Sequence of chain 1.HA:
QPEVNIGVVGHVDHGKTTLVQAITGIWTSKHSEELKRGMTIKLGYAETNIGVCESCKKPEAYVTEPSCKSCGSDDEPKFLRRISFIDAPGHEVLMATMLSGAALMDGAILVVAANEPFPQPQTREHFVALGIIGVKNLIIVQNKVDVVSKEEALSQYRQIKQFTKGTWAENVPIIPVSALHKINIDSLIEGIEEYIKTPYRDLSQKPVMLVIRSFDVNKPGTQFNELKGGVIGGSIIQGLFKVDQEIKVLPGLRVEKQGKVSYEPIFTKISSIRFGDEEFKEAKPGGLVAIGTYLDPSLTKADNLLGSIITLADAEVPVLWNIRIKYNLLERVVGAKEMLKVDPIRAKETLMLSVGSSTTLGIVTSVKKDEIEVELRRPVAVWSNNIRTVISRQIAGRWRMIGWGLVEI

Binding-site contacts:
Ligand atom N3B contacts residue ASP19 of chain 1.HA at 3.3 Å (salt-bridge).
Ligand atom N2 contacts residue ASP152 of chain 1.HA at 3.1 Å (salt-bridge).
Ligand atom C2 contacts residue ASP152 of chain 1.HA at 3.5 Å.
Ligand atom C6 contacts residue ASP152 of chain 1.HA at 3.6 Å.
Ligand atom O3G contacts residue LYS22 of chain 1.HA at 3.4 Å (salt-bridge).
Ligand atom O2B contacts residue GLY21 of chain 1.HA at 3.2 Å (h-bond).
Ligand atom O2G contacts residue MET45 of chain 1.HA at 3.1 Å.
Ligand atom O2B contacts residue ASP19 of chain 1.HA at 3.2 Å (salt-bridge).
Ligand atom O3A contacts residue ASP19 of chain 1.HA at 3.5 Å (salt-bridge).
Ligand atom N1 contacts residue ASP152 of chain 1.HA at 2.8 Å (salt-bridge).
Ligand atom N3B contacts residue MG1 of chain 1.LA at 3.1 Å.
Ligand atom O1B contacts residue THR23 of chain 1.HA at 2.9 Å (h-bond).
Ligand atom O2B contacts residue LYS22 of chain 1.HA at 3.1 Å (salt-bridge).
Ligand atom C6 contacts residue LEU186 of chain 1.HA at 3.5 Å (hydrophobic).
Ligand atom C6 contacts residue LYS150 of chain 1.HA at 3.4 Å.
Ligand atom O1A contacts residue TRP33 of chain 1.HA at 3.5 Å.
Ligand atom N2 contacts residue LEU186 of chain 1.HA at 3.6 Å.
Ligand atom O6 contacts residue ASP152 of chain 1.HA at 3.4 Å (salt-bridge).
Ligand atom O5' contacts residue THR24 of chain 1.HA at 3.3 Å (h-bond).
Ligand atom N7 contacts residue ASN149 of chain 1.HA at 3.3 Å (h-bond).
Ligand atom O2A contacts residue MG1 of chain 1.LA at 2.9 Å.
Ligand atom N2 contacts residue VAL153 of chain 1.HA at 3.2 Å.
Ligand atom O6 contacts residue LEU186 of chain 1.HA at 3.4 Å (h-bond).
Ligand atom C2 contacts residue LEU186 of chain 1.HA at 3.5 Å (hydrophobic).
Ligand atom O1G contacts residue THR23 of chain 1.HA at 3.4 Å (h-bond).
Ligand atom O6 contacts residue ALA185 of chain 1.HA at 3.2 Å (h-bond).
Ligand atom O1A contacts residue THR24 of chain 1.HA at 2.8 Å (h-bond).
Ligand atom O2A contacts residue LYS36 of chain 1.HA at 2.5 Å (salt-bridge).
Ligand atom O3G contacts residue ASP19 of chain 1.HA at 3.3 Å (salt-bridge).
Ligand atom O1G contacts residue MG1 of chain 1.LA at 3.2 Å.
Ligand atom O1B contacts residue LYS22 of chain 1.HA at 3.3 Å (salt-bridge).
Ligand atom O4' contacts residue LYS150 of chain 1.HA at 3.4 Å (salt-bridge).
Ligand atom O1B contacts residue MG1 of chain 1.LA at 2.9 Å.
Ligand atom O3G contacts residue GLY96 of chain 1.HA at 3.0 Å (h-bond).
Ligand atom O2G contacts residue GLY96 of chain 1.HA at 3.4 Å (h-bond).
Ligand atom O1A contacts residue THR23 of chain 1.HA at 3.4 Å.
Ligand atom N1 contacts residue LEU186 of chain 1.HA at 3.5 Å.
Ligand atom PB contacts residue MG1 of chain 1.LA at 3.5 Å.
Ligand atom O6 contacts residue ASN149 of chain 1.HA at 3.0 Å (h-bond).
Ligand atom O3A contacts residue GLY21 of chain 1.HA at 3.5 Å.

The protein below binds the small molecule below.
Small molecule (SMILES): Nc1nc2c(ncn2[C@@H]2O[C@H](CO[P](=O)(O)O[P](=O)(O)NP(=O)(O)O)[C@@H](O)[C@H]2O)c(=O)[nH]1